This small molecule binds to this protein.
Small molecule (SMILES): CC(=O)N[C@H]1[C@H](O[C@H]2[C@H](O)[C@@H](NC(C)=O)CO[C@@H]2CO)O[C@H](CO)[C@@H](O)[C@@H]1O

Binding-site contacts:
Ligand atom C8 contacts residue LEU36 of chain 1.B at 3.8 Å (hydrophobic).
Ligand atom C8 contacts residue PHE6 of chain 1.B at 3.8 Å (hydrophobic).
Ligand atom O6 contacts residue PHE39 of chain 1.B at 3.6 Å.
Ligand atom C3 contacts residue ASN38 of chain 1.B at 4.1 Å.
Ligand atom C8 contacts residue VAL35 of chain 1.B at 4.0 Å (hydrophobic).
Ligand atom C7 contacts residue PHE10 of chain 1.B at 4.2 Å (hydrophobic).
Ligand atom C1 contacts residue ASN11 of chain 1.B at 1.4 Å.
Ligand atom O6 contacts residue ASN11 of chain 1.B at 3.8 Å.
Ligand atom O7 contacts residue ASN38 of chain 1.B at 4.3 Å.
Ligand atom O3 contacts residue ASN38 of chain 1.B at 4.2 Å.
Ligand atom C7 contacts residue ASN11 of chain 1.B at 3.4 Å.
Ligand atom O7 contacts residue PHE6 of chain 1.B at 4.0 Å.
Ligand atom C8 contacts residue PHE10 of chain 1.B at 3.4 Å (hydrophobic).
Ligand atom O7 contacts residue VAL35 of chain 1.B at 4.0 Å.
Ligand atom C5 contacts residue ASN11 of chain 1.B at 3.7 Å.
Ligand atom O7 contacts residue ASN11 of chain 1.B at 3.6 Å.
Ligand atom C3 contacts residue ASN11 of chain 1.B at 3.8 Å.
Ligand atom C6 contacts residue VAL35 of chain 1.B at 4.3 Å (hydrophobic).
Ligand atom C7 contacts residue ASP7 of chain 1.B at 4.5 Å.
Ligand atom O5 contacts residue ASN11 of chain 1.B at 2.4 Å (h-bond).
Ligand atom C2 contacts residue ASN11 of chain 1.B at 2.5 Å.
Ligand atom N2 contacts residue VAL35 of chain 1.B at 4.0 Å.
Ligand atom C4 contacts residue ASN11 of chain 1.B at 4.3 Å.
Ligand atom O3 contacts residue TYR37 of chain 1.B at 3.8 Å.
Ligand atom C6 contacts residue ASN11 of chain 1.B at 4.4 Å.
Ligand atom C3 contacts residue VAL35 of chain 1.B at 4.2 Å (hydrophobic).
Ligand atom O7 contacts residue ASP7 of chain 1.B at 3.7 Å.
Ligand atom C7 contacts residue PHE6 of chain 1.B at 4.2 Å (hydrophobic).
Ligand atom N2 contacts residue ASN11 of chain 1.B at 2.9 Å (h-bond).
Ligand atom O3 contacts residue VAL35 of chain 1.B at 3.0 Å (h-bond).
Ligand atom C7 contacts residue VAL35 of chain 1.B at 3.9 Å (hydrophobic).

Sequence of chain 1.B:
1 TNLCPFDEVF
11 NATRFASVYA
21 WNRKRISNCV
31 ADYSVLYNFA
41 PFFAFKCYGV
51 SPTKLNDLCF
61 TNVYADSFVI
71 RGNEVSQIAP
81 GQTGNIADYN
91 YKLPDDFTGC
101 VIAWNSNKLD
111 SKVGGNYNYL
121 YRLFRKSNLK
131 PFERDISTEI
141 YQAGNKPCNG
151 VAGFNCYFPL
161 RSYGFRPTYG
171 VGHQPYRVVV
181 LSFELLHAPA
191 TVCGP